A small-molecule ligand and the protein it binds are described below.
Small molecule (SMILES): CC(=O)N[C@@H]1[C@@H](O)[C@H](O)[C@@H](CO)O[C@H]1O

Binding-site contacts:
Ligand atom C8 contacts residue GLY25 of chain 1.B at 3.4 Å.
Ligand atom N2 contacts residue ASN27 of chain 1.B at 2.8 Å (h-bond).
Ligand atom O6 contacts residue GLU67 of chain 1.B at 3.2 Å (salt-bridge).
Ligand atom O5 contacts residue ASN27 of chain 1.B at 2.3 Å (h-bond).
Ligand atom O5 contacts residue GLU67 of chain 1.B at 3.2 Å (salt-bridge).
Ligand atom C5 contacts residue GLU67 of chain 1.B at 3.4 Å.
Ligand atom C1 contacts residue ASN27 of chain 1.B at 1.5 Å.
Ligand atom O7 contacts residue ASN27 of chain 1.B at 3.2 Å (h-bond).
Ligand atom C7 contacts residue ASN27 of chain 1.B at 3.2 Å.
Ligand atom C3 contacts residue ASN27 of chain 1.B at 3.7 Å.
Ligand atom C4 contacts residue ASN27 of chain 1.B at 4.2 Å.
Ligand atom C7 contacts residue GLY25 of chain 1.B at 4.3 Å.
Ligand atom C3 contacts residue GLU68 of chain 1.B at 4.5 Å.
Ligand atom N2 contacts residue GLU68 of chain 1.B at 4.2 Å.
Ligand atom C2 contacts residue ASN27 of chain 1.B at 2.4 Å.
Ligand atom C8 contacts residue ASN27 of chain 1.B at 4.4 Å.
Ligand atom C1 contacts residue GLU67 of chain 1.B at 3.2 Å.
Ligand atom C6 contacts residue GLU67 of chain 1.B at 4.2 Å.
Ligand atom C1 contacts residue GLU68 of chain 1.B at 4.1 Å.
Ligand atom C5 contacts residue GLU68 of chain 1.B at 4.3 Å.
Ligand atom C5 contacts residue ASN27 of chain 1.B at 3.6 Å.

Sequence of chain 1.B:
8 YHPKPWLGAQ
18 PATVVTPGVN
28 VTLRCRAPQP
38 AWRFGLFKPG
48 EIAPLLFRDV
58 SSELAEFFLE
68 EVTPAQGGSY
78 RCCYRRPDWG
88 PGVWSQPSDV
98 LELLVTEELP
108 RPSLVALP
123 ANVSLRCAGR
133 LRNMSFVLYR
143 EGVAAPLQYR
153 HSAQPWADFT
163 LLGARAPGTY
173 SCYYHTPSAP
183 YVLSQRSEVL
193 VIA